Sequence of chain 1.F:
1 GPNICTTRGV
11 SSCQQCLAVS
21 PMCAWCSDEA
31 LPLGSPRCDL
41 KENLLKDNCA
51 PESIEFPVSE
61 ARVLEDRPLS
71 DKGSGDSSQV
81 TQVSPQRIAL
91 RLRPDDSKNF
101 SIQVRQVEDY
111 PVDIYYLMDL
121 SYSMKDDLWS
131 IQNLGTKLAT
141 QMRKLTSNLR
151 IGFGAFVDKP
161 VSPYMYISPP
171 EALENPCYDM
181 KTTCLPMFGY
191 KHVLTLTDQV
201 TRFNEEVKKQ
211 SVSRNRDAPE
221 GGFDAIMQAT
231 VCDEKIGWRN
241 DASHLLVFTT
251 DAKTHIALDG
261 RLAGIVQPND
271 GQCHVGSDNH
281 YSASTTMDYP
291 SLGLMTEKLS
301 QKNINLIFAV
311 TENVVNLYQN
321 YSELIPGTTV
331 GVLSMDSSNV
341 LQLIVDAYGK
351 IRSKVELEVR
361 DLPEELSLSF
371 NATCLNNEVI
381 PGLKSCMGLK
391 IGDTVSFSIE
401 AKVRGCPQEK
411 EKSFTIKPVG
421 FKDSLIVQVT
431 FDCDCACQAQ

This small molecule binds to this protein.
Small molecule (SMILES): CC(=O)N[C@@H]1[C@@H](O)[C@H](O)[C@@H](CO)O[C@H]1O

Binding-site contacts:
Ligand atom C5 contacts residue ASN99 of chain 1.F at 3.7 Å.
Ligand atom O5 contacts residue ASN99 of chain 1.F at 2.4 Å (h-bond).
Ligand atom N2 contacts residue ASN99 of chain 1.F at 2.9 Å (h-bond).
Ligand atom C7 contacts residue ASN99 of chain 1.F at 3.6 Å.
Ligand atom C8 contacts residue ASN99 of chain 1.F at 3.4 Å.
Ligand atom C4 contacts residue ASN99 of chain 1.F at 4.2 Å.
Ligand atom C2 contacts residue ASN99 of chain 1.F at 2.5 Å.
Ligand atom C8 contacts residue SER101 of chain 1.F at 3.5 Å.
Ligand atom C3 contacts residue ASN99 of chain 1.F at 3.8 Å.
Ligand atom C8 contacts residue PHE100 of chain 1.F at 3.4 Å (hydrophobic).
Ligand atom C1 contacts residue ASN99 of chain 1.F at 1.4 Å.